Sequence of chain 1.C:
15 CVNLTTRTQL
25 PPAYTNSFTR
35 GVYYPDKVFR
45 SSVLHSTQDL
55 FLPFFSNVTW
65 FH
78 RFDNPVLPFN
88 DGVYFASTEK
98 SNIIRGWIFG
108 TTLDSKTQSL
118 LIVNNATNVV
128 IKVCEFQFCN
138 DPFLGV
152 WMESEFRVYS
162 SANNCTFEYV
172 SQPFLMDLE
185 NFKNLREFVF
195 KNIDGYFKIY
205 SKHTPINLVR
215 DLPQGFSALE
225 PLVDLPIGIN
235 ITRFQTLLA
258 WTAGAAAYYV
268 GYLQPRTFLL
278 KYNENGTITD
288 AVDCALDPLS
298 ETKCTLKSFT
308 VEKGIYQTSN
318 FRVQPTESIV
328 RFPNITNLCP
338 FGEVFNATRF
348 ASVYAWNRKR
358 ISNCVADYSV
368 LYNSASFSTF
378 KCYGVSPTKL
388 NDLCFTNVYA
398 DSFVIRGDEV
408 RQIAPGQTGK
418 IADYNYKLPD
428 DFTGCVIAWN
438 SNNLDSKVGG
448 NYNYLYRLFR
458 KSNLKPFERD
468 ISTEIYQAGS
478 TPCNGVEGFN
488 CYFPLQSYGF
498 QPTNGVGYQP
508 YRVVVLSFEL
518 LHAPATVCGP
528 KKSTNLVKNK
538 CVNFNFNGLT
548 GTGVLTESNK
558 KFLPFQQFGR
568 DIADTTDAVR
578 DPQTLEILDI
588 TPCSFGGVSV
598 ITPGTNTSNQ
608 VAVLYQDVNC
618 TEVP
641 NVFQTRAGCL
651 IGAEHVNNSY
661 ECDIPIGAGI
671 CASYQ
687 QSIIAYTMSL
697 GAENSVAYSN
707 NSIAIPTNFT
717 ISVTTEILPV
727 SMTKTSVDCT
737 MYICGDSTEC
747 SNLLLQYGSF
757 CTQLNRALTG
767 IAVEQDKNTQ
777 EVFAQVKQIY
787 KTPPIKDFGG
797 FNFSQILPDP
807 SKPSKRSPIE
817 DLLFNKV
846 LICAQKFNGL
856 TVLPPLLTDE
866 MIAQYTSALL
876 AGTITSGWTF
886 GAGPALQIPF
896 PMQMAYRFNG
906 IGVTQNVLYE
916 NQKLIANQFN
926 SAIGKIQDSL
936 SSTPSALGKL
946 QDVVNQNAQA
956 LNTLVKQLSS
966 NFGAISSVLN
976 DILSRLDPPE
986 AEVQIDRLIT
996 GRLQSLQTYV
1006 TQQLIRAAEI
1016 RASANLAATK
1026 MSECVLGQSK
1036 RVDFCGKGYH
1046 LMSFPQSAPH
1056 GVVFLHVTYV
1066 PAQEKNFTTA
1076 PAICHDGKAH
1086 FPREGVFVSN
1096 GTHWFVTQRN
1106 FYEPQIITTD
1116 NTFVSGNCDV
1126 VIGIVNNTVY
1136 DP

This protein binds this small molecule.
Small molecule (SMILES): CC(=O)N[C@@H]1[C@@H](O)[C@H](O)[C@@H](CO)O[C@H]1O

Binding-site contacts:
Ligand atom C1 contacts residue ASN165 of chain 1.C at 1.4 Å.
Ligand atom C7 contacts residue ASN165 of chain 1.C at 3.5 Å.
Ligand atom O7 contacts residue ASN165 of chain 1.C at 3.7 Å.
Ligand atom N2 contacts residue ASN165 of chain 1.C at 2.9 Å (h-bond).
Ligand atom C5 contacts residue ASN165 of chain 1.C at 3.7 Å.
Ligand atom O5 contacts residue ASN165 of chain 1.C at 2.4 Å (h-bond).
Ligand atom C2 contacts residue ASN165 of chain 1.C at 2.5 Å.
Ligand atom C4 contacts residue ASN165 of chain 1.C at 4.3 Å.
Ligand atom C3 contacts residue ASN165 of chain 1.C at 3.8 Å.